Sequence of chain 1.E:
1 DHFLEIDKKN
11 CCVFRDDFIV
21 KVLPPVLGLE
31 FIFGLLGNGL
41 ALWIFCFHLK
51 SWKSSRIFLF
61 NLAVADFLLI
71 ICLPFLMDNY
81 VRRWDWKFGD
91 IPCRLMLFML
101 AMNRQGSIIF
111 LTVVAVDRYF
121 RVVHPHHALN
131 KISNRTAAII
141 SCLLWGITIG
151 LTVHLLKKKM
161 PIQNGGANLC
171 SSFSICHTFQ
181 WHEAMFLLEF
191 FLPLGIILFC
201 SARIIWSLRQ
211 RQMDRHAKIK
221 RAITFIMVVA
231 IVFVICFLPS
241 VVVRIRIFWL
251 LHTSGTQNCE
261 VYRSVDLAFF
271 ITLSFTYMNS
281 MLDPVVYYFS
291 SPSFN

The small molecule below binds the protein below.
Small molecule (SMILES): O=C(O)c1cccnc1

Binding-site contacts:
Ligand atom O1 contacts residue PHE173 of chain 1.E at 4.0 Å.
Ligand atom O2 contacts residue LEU100 of chain 1.E at 4.0 Å.
Ligand atom O2 contacts residue PHE173 of chain 1.E at 3.3 Å.
Ligand atom C5 contacts residue TYR80 of chain 1.E at 3.7 Å (hydrophobic).
Ligand atom C2 contacts residue PHE173 of chain 1.E at 3.8 Å (hydrophobic).
Ligand atom C5 contacts residue TRP84 of chain 1.E at 3.5 Å (hydrophobic).
Ligand atom C3 contacts residue LEU97 of chain 1.E at 3.9 Å (hydrophobic).
Ligand atom C4 contacts residue SER171 of chain 1.E at 3.6 Å.
Ligand atom O1 contacts residue LEU100 of chain 1.E at 3.6 Å.
Ligand atom O2 contacts residue ARG104 of chain 1.E at 3.0 Å (salt-bridge).
Ligand atom C6 contacts residue LEU100 of chain 1.E at 3.6 Å (hydrophobic).
Ligand atom C1 contacts residue LEU100 of chain 1.E at 3.7 Å (hydrophobic).
Ligand atom C4 contacts residue LEU97 of chain 1.E at 4.2 Å (hydrophobic).
Ligand atom C3 contacts residue PHE173 of chain 1.E at 3.5 Å (hydrophobic).
Ligand atom C1 contacts residue TYR277 of chain 1.E at 3.1 Å (hydrophobic).
Ligand atom N contacts residue LEU76 of chain 1.E at 3.6 Å.
Ligand atom C3 contacts residue SER172 of chain 1.E at 3.2 Å.
Ligand atom C5 contacts residue LEU76 of chain 1.E at 4.3 Å (hydrophobic).
Ligand atom N contacts residue LEU273 of chain 1.E at 4.3 Å.
Ligand atom C2 contacts residue LEU273 of chain 1.E at 4.0 Å (hydrophobic).
Ligand atom C4 contacts residue PHE173 of chain 1.E at 4.3 Å (hydrophobic).
Ligand atom C2 contacts residue LEU100 of chain 1.E at 3.8 Å (hydrophobic).
Ligand atom C1 contacts residue TYR80 of chain 1.E at 4.2 Å (hydrophobic).
Ligand atom N contacts residue TYR277 of chain 1.E at 4.1 Å.
Ligand atom N contacts residue TYR80 of chain 1.E at 3.2 Å (h-bond).
Ligand atom O1 contacts residue ARG104 of chain 1.E at 2.8 Å (salt-bridge).
Ligand atom O1 contacts residue LEU273 of chain 1.E at 4.1 Å.
Ligand atom C2 contacts residue TYR277 of chain 1.E at 3.7 Å (hydrophobic).
Ligand atom C6 contacts residue ARG104 of chain 1.E at 3.4 Å.
Ligand atom C4 contacts residue TRP84 of chain 1.E at 4.3 Å (hydrophobic).
Ligand atom C6 contacts residue PHE173 of chain 1.E at 3.5 Å (hydrophobic).
Ligand atom O1 contacts residue TYR277 of chain 1.E at 2.3 Å (h-bond).
Ligand atom C1 contacts residue LEU76 of chain 1.E at 4.1 Å (hydrophobic).
Ligand atom C2 contacts residue SER172 of chain 1.E at 4.0 Å.
Ligand atom C1 contacts residue LEU273 of chain 1.E at 3.9 Å (hydrophobic).
Ligand atom O2 contacts residue SER172 of chain 1.E at 3.0 Å (h-bond).
Ligand atom C5 contacts residue PHE270 of chain 1.E at 4.0 Å (hydrophobic).
Ligand atom C4 contacts residue SER172 of chain 1.E at 3.6 Å.
Ligand atom C6 contacts residue SER172 of chain 1.E at 3.9 Å.
Ligand atom C6 contacts residue TYR277 of chain 1.E at 3.4 Å (hydrophobic).